Sequence of chain 1.A:
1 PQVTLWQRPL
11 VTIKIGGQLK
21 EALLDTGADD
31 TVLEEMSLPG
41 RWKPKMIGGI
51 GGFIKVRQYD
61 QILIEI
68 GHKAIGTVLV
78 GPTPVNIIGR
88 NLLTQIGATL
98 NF

Binding-site contacts:
Ligand atom C4 contacts residue ASP25 of chain 1.A at 3.6 Å.
Ligand atom O1 contacts residue GLY49 of chain 1.A at 3.7 Å.
Ligand atom N29 contacts residue ASP29 of chain 1.B at 3.5 Å (salt-bridge).
Ligand atom O5 contacts residue ASP25 of chain 1.A at 3.0 Å (salt-bridge).
Ligand atom O1 contacts residue ILE50 of chain 1.A at 2.9 Å (h-bond).
Ligand atom C21 contacts residue ILE50 of chain 1.A at 3.6 Å (hydrophobic).
Ligand atom N29 contacts residue ASP30 of chain 1.B at 2.8 Å (salt-bridge).
Ligand atom C7 contacts residue GLY49 of chain 1.A at 3.5 Å.
Ligand atom C23 contacts residue ASP30 of chain 1.B at 3.6 Å.
Ligand atom C22 contacts residue ILE84 of chain 1.B at 3.7 Å (hydrophobic).
Ligand atom C33 contacts residue GLY49 of chain 1.B at 3.7 Å.
Ligand atom C63 contacts residue GLY27 of chain 1.A at 3.6 Å.
Ligand atom C66 contacts residue GLY49 of chain 1.A at 3.7 Å.
Ligand atom C64 contacts residue ARG8 of chain 1.B at 3.2 Å.
Ligand atom C23 contacts residue ALA28 of chain 1.B at 3.4 Å (hydrophobic).
Ligand atom O4 contacts residue ASP25 of chain 1.A at 2.8 Å (salt-bridge).
Ligand atom C5 contacts residue ASP25 of chain 1.A at 3.3 Å.
Ligand atom O5 contacts residue ASP25 of chain 1.B at 3.0 Å (salt-bridge).
Ligand atom O4 contacts residue GLY27 of chain 1.B at 3.1 Å (h-bond).
Ligand atom N79 contacts residue ASP30 of chain 1.A at 3.0 Å (salt-bridge).
Ligand atom C22 contacts residue ALA28 of chain 1.B at 3.5 Å (hydrophobic).
Ligand atom O4 contacts residue ALA28 of chain 1.B at 3.5 Å (h-bond).
Ligand atom C71 contacts residue GLY48 of chain 1.A at 3.5 Å.
Ligand atom C28 contacts residue ILE47 of chain 1.B at 3.6 Å (hydrophobic).
Ligand atom O4 contacts residue ASP25 of chain 1.B at 3.3 Å (salt-bridge).
Ligand atom C77 contacts residue ASP30 of chain 1.A at 3.6 Å.
Ligand atom C35 contacts residue VAL82 of chain 1.A at 3.6 Å (hydrophobic).
Ligand atom N79 contacts residue ASP29 of chain 1.A at 3.7 Å.
Ligand atom C36 contacts residue VAL82 of chain 1.A at 3.7 Å (hydrophobic).
Ligand atom O1 contacts residue ILE50 of chain 1.B at 3.5 Å (h-bond).
Ligand atom C33 contacts residue ILE50 of chain 1.B at 3.4 Å (hydrophobic).
Ligand atom O5 contacts residue GLY27 of chain 1.A at 3.4 Å.
Ligand atom C34 contacts residue GLY49 of chain 1.B at 3.6 Å.
Ligand atom C2 contacts residue GLY49 of chain 1.B at 3.5 Å.
Ligand atom C37 contacts residue GLY27 of chain 1.B at 3.5 Å.
Ligand atom C78 contacts residue ALA28 of chain 1.A at 3.7 Å (hydrophobic).
Ligand atom C34 contacts residue PRO81 of chain 1.A at 3.5 Å (hydrophobic).
Ligand atom C29 contacts residue GLY48 of chain 1.B at 3.8 Å.
Ligand atom C78 contacts residue VAL32 of chain 1.A at 3.5 Å (hydrophobic).
Ligand atom C36 contacts residue ARG8 of chain 1.A at 3.6 Å.

A protein and the small-molecule ligand that binds it are described below.
Small molecule (SMILES): Nc1cccc(CN2C(=O)N(Cc3cccc(N)c3)[C@H](Cc3ccccc3)[C@H](O)[C@@H](O)[C@H]2Cc2ccccc2)c1

Sequence of chain 1.B:
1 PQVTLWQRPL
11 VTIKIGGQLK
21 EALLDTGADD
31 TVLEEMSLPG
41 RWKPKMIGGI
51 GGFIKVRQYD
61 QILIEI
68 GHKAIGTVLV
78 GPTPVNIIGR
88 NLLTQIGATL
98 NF